Binding-site contacts:
Ligand atom C5 contacts residue ASN795 of chain 1.D at 3.6 Å.
Ligand atom C6 contacts residue SER797 of chain 1.D at 4.2 Å.
Ligand atom C3 contacts residue ASN795 of chain 1.D at 3.8 Å.
Ligand atom C6 contacts residue GLN798 of chain 1.D at 3.5 Å.
Ligand atom C5 contacts residue SER797 of chain 1.D at 3.5 Å.
Ligand atom C7 contacts residue ASN795 of chain 1.D at 3.5 Å.
Ligand atom C1 contacts residue SER797 of chain 1.D at 3.3 Å.
Ligand atom C4 contacts residue ASN795 of chain 1.D at 4.2 Å.
Ligand atom C2 contacts residue ASN795 of chain 1.D at 2.5 Å.
Ligand atom O5 contacts residue GLN798 of chain 1.D at 4.4 Å.
Ligand atom C1 contacts residue ASN795 of chain 1.D at 1.4 Å.
Ligand atom C5 contacts residue GLN798 of chain 1.D at 3.8 Å.
Ligand atom O5 contacts residue ASN795 of chain 1.D at 2.3 Å (h-bond).
Ligand atom O5 contacts residue SER797 of chain 1.D at 3.4 Å (h-bond).
Ligand atom N2 contacts residue ASN795 of chain 1.D at 3.0 Å (h-bond).
Ligand atom O7 contacts residue ASN795 of chain 1.D at 3.6 Å (h-bond).
Ligand atom C2 contacts residue SER797 of chain 1.D at 4.5 Å.

The protein below binds the small molecule below.
Small molecule (SMILES): CC(=O)N[C@@H]1[C@@H](O)[C@H](O)[C@@H](CO)O[C@H]1O

Sequence of chain 1.D:
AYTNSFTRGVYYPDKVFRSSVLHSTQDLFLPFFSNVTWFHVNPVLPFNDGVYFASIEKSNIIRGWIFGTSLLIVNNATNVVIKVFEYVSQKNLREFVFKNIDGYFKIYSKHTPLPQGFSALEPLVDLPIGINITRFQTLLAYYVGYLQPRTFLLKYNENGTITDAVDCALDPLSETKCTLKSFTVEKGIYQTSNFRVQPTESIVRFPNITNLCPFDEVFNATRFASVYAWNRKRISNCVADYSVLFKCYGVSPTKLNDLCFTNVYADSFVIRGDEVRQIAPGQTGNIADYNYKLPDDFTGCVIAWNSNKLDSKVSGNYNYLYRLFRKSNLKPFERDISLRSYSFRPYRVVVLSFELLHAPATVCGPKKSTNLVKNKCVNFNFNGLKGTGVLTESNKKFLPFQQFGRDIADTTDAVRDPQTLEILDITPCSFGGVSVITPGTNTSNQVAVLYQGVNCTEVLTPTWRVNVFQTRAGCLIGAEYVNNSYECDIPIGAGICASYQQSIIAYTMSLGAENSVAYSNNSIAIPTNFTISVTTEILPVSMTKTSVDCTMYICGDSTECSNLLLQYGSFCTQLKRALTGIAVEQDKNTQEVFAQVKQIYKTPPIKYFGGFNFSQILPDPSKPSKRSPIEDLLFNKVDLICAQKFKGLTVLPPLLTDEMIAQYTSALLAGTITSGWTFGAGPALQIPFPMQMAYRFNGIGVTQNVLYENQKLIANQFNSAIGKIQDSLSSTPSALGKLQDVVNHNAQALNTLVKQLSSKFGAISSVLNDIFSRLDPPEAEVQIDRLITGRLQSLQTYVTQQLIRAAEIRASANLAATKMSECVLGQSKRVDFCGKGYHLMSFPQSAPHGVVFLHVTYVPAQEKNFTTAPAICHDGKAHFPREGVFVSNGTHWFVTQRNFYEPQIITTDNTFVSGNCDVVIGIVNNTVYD